Sequence of chain 3.A:
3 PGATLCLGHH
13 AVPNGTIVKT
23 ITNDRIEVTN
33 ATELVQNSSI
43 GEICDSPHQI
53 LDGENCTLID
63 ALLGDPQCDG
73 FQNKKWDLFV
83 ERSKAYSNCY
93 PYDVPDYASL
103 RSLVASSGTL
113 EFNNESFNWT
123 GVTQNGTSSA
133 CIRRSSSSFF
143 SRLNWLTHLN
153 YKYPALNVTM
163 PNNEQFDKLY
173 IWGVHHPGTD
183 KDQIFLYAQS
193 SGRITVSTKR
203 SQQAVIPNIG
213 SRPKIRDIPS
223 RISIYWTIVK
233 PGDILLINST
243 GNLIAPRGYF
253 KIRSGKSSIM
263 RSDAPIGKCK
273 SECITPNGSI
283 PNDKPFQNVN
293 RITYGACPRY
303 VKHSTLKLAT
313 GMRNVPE

Binding-site contacts:
Ligand atom C6 contacts residue TYR88 of chain 3.A at 4.1 Å (hydrophobic).
Ligand atom C5 contacts residue TYR88 of chain 3.A at 4.4 Å (hydrophobic).
Ligand atom C5 contacts residue ASN57 of chain 3.A at 3.6 Å.
Ligand atom C4 contacts residue ASN57 of chain 3.A at 4.2 Å.
Ligand atom C7 contacts residue ASN57 of chain 3.A at 3.4 Å.
Ligand atom O5 contacts residue TYR88 of chain 3.A at 3.5 Å (h-bond).
Ligand atom C1 contacts residue TYR88 of chain 3.A at 4.5 Å (hydrophobic).
Ligand atom N2 contacts residue ASN57 of chain 3.A at 3.0 Å (h-bond).
Ligand atom O7 contacts residue ASN57 of chain 3.A at 3.4 Å (h-bond).
Ligand atom O6 contacts residue TYR88 of chain 3.A at 3.0 Å (h-bond).
Ligand atom C3 contacts residue ASN57 of chain 3.A at 3.8 Å.
Ligand atom C1 contacts residue ASN57 of chain 3.A at 1.4 Å.
Ligand atom C2 contacts residue ASN57 of chain 3.A at 2.5 Å.
Ligand atom O5 contacts residue ASN57 of chain 3.A at 2.3 Å (h-bond).
Ligand atom C8 contacts residue GLU56 of chain 3.A at 3.7 Å.

This small molecule binds to this protein.
Small molecule (SMILES): CC(=O)N[C@@H]1[C@@H](O)[C@H](O)[C@@H](CO)O[C@H]1O